Binding-site contacts:
Ligand atom OAG contacts residue THR255 of chain 1.E at 3.7 Å.
Ligand atom CAJ contacts residue ILE202 of chain 1.E at 4.4 Å (hydrophobic).
Ligand atom FAF contacts residue TYR197 of chain 1.E at 3.8 Å.
Ligand atom FAD contacts residue VAL242 of chain 1.E at 3.6 Å.
Ligand atom CAH contacts residue THR255 of chain 1.E at 3.7 Å.
Ligand atom CAI contacts residue THR255 of chain 1.E at 3.2 Å.
Ligand atom FAD contacts residue ILE201 of chain 1.E at 4.3 Å.
Ligand atom FAD contacts residue THR255 of chain 1.E at 2.8 Å.
Ligand atom FAA contacts residue PRO120 of chain 1.E at 3.4 Å.
Ligand atom FAA contacts residue TYR119 of chain 1.E at 4.0 Å.
Ligand atom FAC contacts residue ILE259 of chain 1.E at 3.9 Å.
Ligand atom CAJ contacts residue PRO120 of chain 1.E at 4.3 Å (hydrophobic).
Ligand atom CAH contacts residue ILE202 of chain 1.E at 4.0 Å (hydrophobic).
Ligand atom CAJ contacts residue VAL242 of chain 1.E at 4.4 Å (hydrophobic).
Ligand atom OAG contacts residue ILE202 of chain 1.E at 3.2 Å.
Ligand atom CAH contacts residue TYR254 of chain 1.E at 4.4 Å (hydrophobic).
Ligand atom FAF contacts residue THR255 of chain 1.E at 3.7 Å.
Ligand atom CAJ contacts residue ILE201 of chain 1.E at 4.0 Å (hydrophobic).
Ligand atom FAE contacts residue ILE202 of chain 1.E at 4.1 Å.
Ligand atom FAC contacts residue ILE201 of chain 1.E at 4.5 Å.
Ligand atom FAC contacts residue THR255 of chain 1.E at 3.8 Å.
Ligand atom FAA contacts residue TYR254 of chain 1.E at 3.6 Å.
Ligand atom FAB contacts residue ILE258 of chain 1.E at 2.9 Å.
Ligand atom FAF contacts residue PRO120 of chain 1.E at 3.1 Å.
Ligand atom FAC contacts residue MET205 of chain 1.E at 3.9 Å.
Ligand atom FAE contacts residue VAL242 of chain 1.E at 4.0 Å.
Ligand atom FAA contacts residue THR255 of chain 1.E at 2.9 Å.
Ligand atom FAD contacts residue TYR119 of chain 1.E at 4.1 Å.
Ligand atom FAA contacts residue ILE258 of chain 1.E at 3.8 Å.
Ligand atom FAF contacts residue ILE202 of chain 1.E at 4.0 Å.
Ligand atom OAG contacts residue PRO120 of chain 1.E at 4.2 Å.
Ligand atom CAI contacts residue ILE202 of chain 1.E at 4.3 Å (hydrophobic).
Ligand atom CAJ contacts residue THR255 of chain 1.E at 3.6 Å.
Ligand atom FAB contacts residue THR255 of chain 1.E at 3.8 Å.
Ligand atom CAH contacts residue PRO120 of chain 1.E at 4.4 Å (hydrophobic).
Ligand atom FAA contacts residue PHE121 of chain 1.E at 3.9 Å.
Ligand atom FAE contacts residue ILE201 of chain 1.E at 2.8 Å.
Ligand atom CAH contacts residue ILE258 of chain 1.E at 3.6 Å (hydrophobic).

Sequence of chain 1.E:
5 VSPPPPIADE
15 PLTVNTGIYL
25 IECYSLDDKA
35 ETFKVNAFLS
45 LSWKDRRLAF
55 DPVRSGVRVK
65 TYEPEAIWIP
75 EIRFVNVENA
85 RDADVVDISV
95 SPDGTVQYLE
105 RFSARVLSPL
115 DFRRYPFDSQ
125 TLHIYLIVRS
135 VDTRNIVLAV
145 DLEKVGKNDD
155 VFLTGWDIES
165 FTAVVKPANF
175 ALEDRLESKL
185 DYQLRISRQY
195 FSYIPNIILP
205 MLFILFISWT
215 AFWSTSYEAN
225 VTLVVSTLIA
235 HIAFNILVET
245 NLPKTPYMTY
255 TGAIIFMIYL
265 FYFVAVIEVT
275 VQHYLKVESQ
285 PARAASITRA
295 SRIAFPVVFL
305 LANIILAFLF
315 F

The small molecule below binds the protein below.
Small molecule (SMILES): FC(F)O[C@@H](F)C(F)(F)F